The protein below binds the small molecule below.
Small molecule (SMILES): Nc1ncnc2c1ncn2[C@@H]1O[C@H](CO)[C@@H](O[P](=O)(O)OC[C@H]2O[C@@H](n3ccc(=O)[nH]c3=O)[C@H](O)[C@@H]2O[P](=O)(O)OC[C@H]2O[C@@H](n3ccc(=O)[nH]c3=O)[C@H](O)[C@@H]2O[P](=O)(O)OC[C@H]2O[C@@H](n3ccc(=O)[nH]c3=O)[C@H](O)[C@@H]2O[P](=O)(O)OC[C@H]2O[C@@H](n3ccc(=O)[nH]c3=O)[C@H](O)[C@@H]2O[P](=O)(O)OC[C@H]2O[C@@H](n3ccc(=O)[nH]c3=O)[C@H](O)[C@@H]2O)[C@H]1O

Sequence of chain 23.B:
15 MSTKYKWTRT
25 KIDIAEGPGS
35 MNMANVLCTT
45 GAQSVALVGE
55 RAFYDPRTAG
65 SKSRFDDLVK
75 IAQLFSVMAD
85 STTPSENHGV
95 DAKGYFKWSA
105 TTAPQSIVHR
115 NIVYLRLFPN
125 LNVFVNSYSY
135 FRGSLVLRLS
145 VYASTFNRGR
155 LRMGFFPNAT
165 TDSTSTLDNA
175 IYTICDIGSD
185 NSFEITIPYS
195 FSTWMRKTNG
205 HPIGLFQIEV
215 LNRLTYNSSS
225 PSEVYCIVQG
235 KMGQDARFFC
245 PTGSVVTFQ

Sequence of chain 22.B:
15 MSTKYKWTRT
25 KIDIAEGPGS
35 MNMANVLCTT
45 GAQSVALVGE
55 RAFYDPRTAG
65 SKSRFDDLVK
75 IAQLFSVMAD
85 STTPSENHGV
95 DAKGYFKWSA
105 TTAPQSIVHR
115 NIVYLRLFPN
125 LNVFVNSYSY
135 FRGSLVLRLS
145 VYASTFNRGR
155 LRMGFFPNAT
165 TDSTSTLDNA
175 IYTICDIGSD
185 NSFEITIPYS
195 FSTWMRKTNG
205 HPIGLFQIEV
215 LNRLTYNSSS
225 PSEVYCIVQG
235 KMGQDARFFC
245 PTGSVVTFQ

Sequence of chain 25.A:
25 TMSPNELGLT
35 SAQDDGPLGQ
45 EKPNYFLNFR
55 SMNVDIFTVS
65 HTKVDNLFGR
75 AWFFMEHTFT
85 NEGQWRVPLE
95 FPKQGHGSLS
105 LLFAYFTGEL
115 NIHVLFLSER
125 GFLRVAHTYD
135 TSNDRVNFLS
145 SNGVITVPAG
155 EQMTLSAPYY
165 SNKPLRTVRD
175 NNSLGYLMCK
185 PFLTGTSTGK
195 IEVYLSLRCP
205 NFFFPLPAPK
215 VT

Sequence of chain 25.B:
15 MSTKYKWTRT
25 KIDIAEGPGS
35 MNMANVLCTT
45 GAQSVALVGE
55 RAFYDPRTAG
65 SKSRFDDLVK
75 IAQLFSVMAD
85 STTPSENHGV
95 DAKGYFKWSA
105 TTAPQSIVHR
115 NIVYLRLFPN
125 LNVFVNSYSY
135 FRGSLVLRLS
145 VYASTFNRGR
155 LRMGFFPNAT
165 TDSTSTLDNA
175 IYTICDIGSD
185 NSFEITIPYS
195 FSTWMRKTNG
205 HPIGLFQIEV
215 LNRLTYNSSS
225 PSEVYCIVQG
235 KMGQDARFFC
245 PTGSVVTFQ

Binding-site contacts:
Ligand atom C1' contacts residue ARG68 of chain 25.B at 3.8 Å.
Ligand atom C2 contacts residue TYR58 of chain 25.B at 3.8 Å (hydrophobic).
Ligand atom O2' contacts residue LEU41 of chain 25.B at 3.8 Å.
Ligand atom O4' contacts residue ARG202 of chain 25.A at 3.9 Å.
Ligand atom C2' contacts residue THR17 of chain 23.B at 3.7 Å.
Ligand atom P contacts residue THR17 of chain 23.B at 3.9 Å.
Ligand atom O2' contacts residue THR44 of chain 25.B at 3.9 Å.
Ligand atom O2' contacts residue CYS203 of chain 25.A at 3.3 Å (h-bond).
Ligand atom OP2 contacts residue ARG55 of chain 25.B at 2.9 Å (salt-bridge).
Ligand atom N1 contacts residue ARG68 of chain 25.B at 3.9 Å.
Ligand atom N1 contacts residue TRP21 of chain 23.B at 3.8 Å.
Ligand atom O2 contacts residue TRP21 of chain 23.B at 2.9 Å.
Ligand atom OP1 contacts residue TYR19 of chain 22.B at 3.6 Å (h-bond).
Ligand atom N3 contacts residue ARG55 of chain 25.B at 3.2 Å (salt-bridge).
Ligand atom N3 contacts residue TRP21 of chain 23.B at 3.2 Å.
Ligand atom O2' contacts residue THR17 of chain 23.B at 2.8 Å.
Ligand atom P contacts residue TYR19 of chain 22.B at 4.0 Å.
Ligand atom O2' contacts residue TYR19 of chain 22.B at 3.7 Å.
Ligand atom O2' contacts residue ARG55 of chain 25.B at 3.8 Å.
Ligand atom N6 contacts residue TYR58 of chain 25.B at 3.5 Å (h-bond).
Ligand atom C1' contacts residue TRP21 of chain 23.B at 3.9 Å (hydrophobic).
Ligand atom C5' contacts residue ARG202 of chain 25.A at 3.9 Å.
Ligand atom N1 contacts residue TYR58 of chain 25.B at 3.5 Å.
Ligand atom O2' contacts residue ARG55 of chain 25.B at 3.1 Å (salt-bridge).
Ligand atom C2 contacts residue ALA56 of chain 25.B at 3.8 Å (hydrophobic).
Ligand atom C4 contacts residue TRP21 of chain 23.B at 3.7 Å (hydrophobic).
Ligand atom OP1 contacts residue THR17 of chain 23.B at 3.7 Å.
Ligand atom C4' contacts residue TYR19 of chain 22.B at 3.8 Å (hydrophobic).
Ligand atom O2 contacts residue TYR58 of chain 25.B at 3.6 Å.
Ligand atom O4 contacts residue TRP21 of chain 23.B at 3.4 Å.
Ligand atom C6 contacts residue TYR58 of chain 25.B at 3.8 Å (hydrophobic).
Ligand atom O3' contacts residue TYR19 of chain 22.B at 3.0 Å (h-bond).
Ligand atom O4' contacts residue ARG68 of chain 25.B at 3.0 Å (salt-bridge).
Ligand atom C2 contacts residue ARG55 of chain 25.B at 3.1 Å.
Ligand atom OP1 contacts residue MET15 of chain 23.B at 3.1 Å.
Ligand atom N1 contacts residue ALA56 of chain 25.B at 3.2 Å (h-bond).
Ligand atom C2' contacts residue ARG55 of chain 25.B at 3.4 Å.
Ligand atom OP2 contacts residue THR17 of chain 23.B at 3.5 Å.
Ligand atom C2 contacts residue TRP21 of chain 23.B at 3.2 Å (hydrophobic).
Ligand atom OP2 contacts residue ARG202 of chain 25.A at 3.6 Å.